Sequence of chain 45.B:
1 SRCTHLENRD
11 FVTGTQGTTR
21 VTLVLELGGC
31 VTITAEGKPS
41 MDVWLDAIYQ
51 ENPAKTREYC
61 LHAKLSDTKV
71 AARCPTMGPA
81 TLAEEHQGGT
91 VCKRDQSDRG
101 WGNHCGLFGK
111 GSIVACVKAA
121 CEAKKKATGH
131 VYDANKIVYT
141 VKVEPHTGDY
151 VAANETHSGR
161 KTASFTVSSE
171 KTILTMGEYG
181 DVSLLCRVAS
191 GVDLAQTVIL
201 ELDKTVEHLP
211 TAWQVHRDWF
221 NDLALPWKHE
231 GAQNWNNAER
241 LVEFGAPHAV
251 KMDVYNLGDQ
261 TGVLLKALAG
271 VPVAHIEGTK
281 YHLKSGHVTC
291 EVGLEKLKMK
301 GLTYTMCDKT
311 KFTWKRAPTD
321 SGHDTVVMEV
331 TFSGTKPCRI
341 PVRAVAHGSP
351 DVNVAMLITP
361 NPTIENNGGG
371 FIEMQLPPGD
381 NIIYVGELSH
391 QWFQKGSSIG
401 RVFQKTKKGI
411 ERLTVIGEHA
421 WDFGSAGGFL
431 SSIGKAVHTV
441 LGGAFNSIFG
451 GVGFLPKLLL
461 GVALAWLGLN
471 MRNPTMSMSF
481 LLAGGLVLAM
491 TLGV

The small molecule below binds the protein below.
Small molecule (SMILES): CC(=O)N[C@H]1[C@H](O[C@H]2[C@H](O)[C@@H](NC(C)=O)CO[C@@H]2CO[C@@H]2O[C@@H](C)[C@@H](O)[C@@H](O)[C@@H]2O)O[C@H](CO)[C@@H](O)[C@@H]1O

Binding-site contacts:
Ligand atom C8 contacts residue HIS104 of chain 45.B at 4.5 Å.
Ligand atom O7 contacts residue ASN154 of chain 45.A at 3.4 Å (h-bond).
Ligand atom C7 contacts residue ASN154 of chain 45.A at 3.4 Å.
Ligand atom C4 contacts residue ASN154 of chain 45.A at 4.2 Å.
Ligand atom C8 contacts residue ASN154 of chain 45.A at 3.7 Å.
Ligand atom C5 contacts residue HIS104 of chain 45.B at 3.2 Å.
Ligand atom C4 contacts residue HIS104 of chain 45.B at 4.5 Å.
Ligand atom O5 contacts residue ASN154 of chain 45.A at 2.3 Å (h-bond).
Ligand atom N2 contacts residue ASN154 of chain 45.A at 2.9 Å (h-bond).
Ligand atom O5 contacts residue HIS104 of chain 45.B at 3.1 Å.
Ligand atom C2 contacts residue ASN154 of chain 45.A at 2.4 Å.
Ligand atom C5 contacts residue ASN154 of chain 45.A at 3.6 Å.
Ligand atom C3 contacts residue ASN154 of chain 45.A at 3.8 Å.
Ligand atom C1 contacts residue ASN154 of chain 45.A at 1.4 Å.
Ligand atom C6 contacts residue VAL250 of chain 45.B at 4.3 Å (hydrophobic).
Ligand atom C1 contacts residue HIS104 of chain 45.B at 3.7 Å.
Ligand atom C6 contacts residue HIS104 of chain 45.B at 3.5 Å.

Sequence of chain 45.A:
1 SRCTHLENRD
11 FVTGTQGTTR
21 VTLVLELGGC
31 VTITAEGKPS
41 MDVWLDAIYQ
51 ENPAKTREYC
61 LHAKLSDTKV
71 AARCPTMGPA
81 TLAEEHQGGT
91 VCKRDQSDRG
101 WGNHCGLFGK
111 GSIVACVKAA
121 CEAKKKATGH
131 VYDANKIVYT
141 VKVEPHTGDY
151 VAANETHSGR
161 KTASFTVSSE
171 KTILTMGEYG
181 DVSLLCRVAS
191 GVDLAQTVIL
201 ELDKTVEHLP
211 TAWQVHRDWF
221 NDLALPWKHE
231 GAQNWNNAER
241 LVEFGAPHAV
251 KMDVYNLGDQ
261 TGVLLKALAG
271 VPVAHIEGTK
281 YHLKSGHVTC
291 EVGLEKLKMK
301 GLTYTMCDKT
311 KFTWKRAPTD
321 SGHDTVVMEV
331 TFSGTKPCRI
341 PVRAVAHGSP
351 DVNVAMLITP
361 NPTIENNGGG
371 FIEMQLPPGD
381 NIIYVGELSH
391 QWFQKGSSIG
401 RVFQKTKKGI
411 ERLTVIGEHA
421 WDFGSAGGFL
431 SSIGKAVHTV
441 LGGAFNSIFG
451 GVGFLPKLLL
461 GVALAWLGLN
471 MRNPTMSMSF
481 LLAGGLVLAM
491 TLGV